A small-molecule ligand and the protein it binds are described below.
Small molecule (SMILES): Nc1ccn([C@H]2C[C@H](O[P](=O)(O)OC[C@H]3O[C@@H](n4cnc5c(N)ncnc54)C[C@@H]3O[P](=O)(O)OC[C@H]3O[C@@H](n4cnc5c(N)ncnc54)C[C@@H]3O[P](=O)(O)OC[C@H]3O[C@@H](n4cnc5c(N)ncnc54)C[C@@H]3O)[C@@H](COP(=O)=O)O2)c(=O)n1

Binding-site contacts:
Ligand atom OP2 contacts residue ARG534 of chain 28.A at 3.6 Å.
Ligand atom OP1 contacts residue ASN275 of chain 28.A at 4.5 Å.
Ligand atom C2 contacts residue TRP60 of chain 28.A at 3.4 Å (hydrophobic).
Ligand atom O3' contacts residue PRO276 of chain 28.A at 3.4 Å.
Ligand atom O5' contacts residue TRP60 of chain 28.A at 3.8 Å.
Ligand atom O5' contacts residue PRO276 of chain 28.A at 2.8 Å.
Ligand atom N1 contacts residue TRP60 of chain 28.A at 3.5 Å.
Ligand atom C3' contacts residue PRO276 of chain 28.A at 3.2 Å (hydrophobic).
Ligand atom N9 contacts residue TRP60 of chain 28.A at 3.8 Å.
Ligand atom C2' contacts residue GLN137 of chain 28.A at 2.9 Å.
Ligand atom P contacts residue GLN137 of chain 28.A at 3.5 Å.
Ligand atom C6 contacts residue TRP60 of chain 28.A at 3.4 Å (hydrophobic).
Ligand atom O5' contacts residue GLN137 of chain 28.A at 4.3 Å.
Ligand atom P contacts residue ASN139 of chain 28.A at 3.7 Å.
Ligand atom C3' contacts residue GLN137 of chain 28.A at 2.6 Å.
Ligand atom O3' contacts residue GLN137 of chain 28.A at 2.1 Å (h-bond).
Ligand atom OP1 contacts residue ASN139 of chain 28.A at 3.1 Å (h-bond).
Ligand atom OP2 contacts residue ASN139 of chain 28.A at 3.3 Å (h-bond).
Ligand atom OP1 contacts residue PRO276 of chain 28.A at 3.1 Å.
Ligand atom N7 contacts residue TRP60 of chain 28.A at 3.9 Å.
Ligand atom OP1 contacts residue GLN137 of chain 28.A at 4.4 Å.
Ligand atom C2' contacts residue TRP60 of chain 28.A at 4.1 Å (hydrophobic).
Ligand atom P contacts residue PRO276 of chain 28.A at 3.8 Å.
Ligand atom C8 contacts residue TRP60 of chain 28.A at 4.4 Å (hydrophobic).
Ligand atom C5 contacts residue TRP60 of chain 28.A at 3.8 Å (hydrophobic).
Ligand atom O4' contacts residue TRP60 of chain 28.A at 4.2 Å.
Ligand atom C4 contacts residue TRP60 of chain 28.A at 3.5 Å (hydrophobic).
Ligand atom O3' contacts residue TRP60 of chain 28.A at 4.4 Å.
Ligand atom N6 contacts residue GLY57 of chain 28.A at 3.7 Å.
Ligand atom N3 contacts residue TRP60 of chain 28.A at 3.0 Å.
Ligand atom C1' contacts residue GLN137 of chain 28.A at 4.0 Å.
Ligand atom OP2 contacts residue GLN137 of chain 28.A at 3.8 Å.
Ligand atom C1' contacts residue TRP60 of chain 28.A at 3.5 Å (hydrophobic).
Ligand atom C5' contacts residue PRO276 of chain 28.A at 3.7 Å (hydrophobic).
Ligand atom OP2 contacts residue PRO276 of chain 28.A at 3.9 Å.
Ligand atom C4' contacts residue PRO276 of chain 28.A at 3.7 Å (hydrophobic).
Ligand atom C4' contacts residue GLN137 of chain 28.A at 4.1 Å.
Ligand atom N6 contacts residue TRP60 of chain 28.A at 3.0 Å.
Ligand atom N6 contacts residue ASP58 of chain 28.A at 4.3 Å.
Ligand atom OP2 contacts residue TRP60 of chain 28.A at 4.4 Å.

Sequence of chain 28.A:
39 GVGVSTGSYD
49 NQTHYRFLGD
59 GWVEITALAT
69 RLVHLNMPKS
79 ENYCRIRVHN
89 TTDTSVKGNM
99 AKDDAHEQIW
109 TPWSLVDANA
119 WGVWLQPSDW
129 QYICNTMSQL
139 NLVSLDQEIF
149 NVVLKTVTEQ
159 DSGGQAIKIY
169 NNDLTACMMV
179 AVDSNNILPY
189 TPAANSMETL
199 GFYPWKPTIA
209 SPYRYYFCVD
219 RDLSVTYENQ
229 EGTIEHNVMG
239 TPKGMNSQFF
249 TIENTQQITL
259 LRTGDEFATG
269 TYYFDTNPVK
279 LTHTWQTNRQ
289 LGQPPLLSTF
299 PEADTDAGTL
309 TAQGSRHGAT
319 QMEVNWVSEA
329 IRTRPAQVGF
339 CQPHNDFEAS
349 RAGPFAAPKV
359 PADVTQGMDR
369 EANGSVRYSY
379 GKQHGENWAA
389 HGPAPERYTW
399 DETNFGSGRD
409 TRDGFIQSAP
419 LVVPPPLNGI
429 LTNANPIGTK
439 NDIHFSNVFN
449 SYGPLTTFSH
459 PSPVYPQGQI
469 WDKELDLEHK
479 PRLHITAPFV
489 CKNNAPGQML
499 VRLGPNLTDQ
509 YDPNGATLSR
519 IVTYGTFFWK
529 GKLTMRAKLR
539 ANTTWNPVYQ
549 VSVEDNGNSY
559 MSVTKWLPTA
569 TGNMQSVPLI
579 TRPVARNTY